This protein binds this small molecule.
Small molecule (SMILES): CC(=O)N[C@@H]1[C@@H](O)[C@H](O)[C@@H](CO)O[C@H]1O

Binding-site contacts:
Ligand atom N2 contacts residue ASN88 of chain 1.A at 2.9 Å (h-bond).
Ligand atom O5 contacts residue ASN88 of chain 1.A at 2.4 Å (h-bond).
Ligand atom C8 contacts residue ASN88 of chain 1.A at 4.4 Å.
Ligand atom C7 contacts residue ASN88 of chain 1.A at 3.2 Å.
Ligand atom C4 contacts residue ASN88 of chain 1.A at 4.2 Å.
Ligand atom O7 contacts residue ASN88 of chain 1.A at 3.0 Å (h-bond).
Ligand atom C2 contacts residue GLN86 of chain 1.A at 4.1 Å.
Ligand atom C5 contacts residue ASN88 of chain 1.A at 3.7 Å.
Ligand atom C7 contacts residue GLN86 of chain 1.A at 4.2 Å.
Ligand atom O7 contacts residue GLN86 of chain 1.A at 3.4 Å.
Ligand atom O7 contacts residue PRO87 of chain 1.A at 3.4 Å (h-bond).
Ligand atom C7 contacts residue PRO87 of chain 1.A at 4.1 Å (hydrophobic).
Ligand atom C3 contacts residue ASN88 of chain 1.A at 3.8 Å.
Ligand atom N2 contacts residue GLN86 of chain 1.A at 4.5 Å.
Ligand atom O3 contacts residue GLN86 of chain 1.A at 3.8 Å.
Ligand atom C8 contacts residue PRO87 of chain 1.A at 4.4 Å (hydrophobic).
Ligand atom C1 contacts residue ASN88 of chain 1.A at 1.4 Å.
Ligand atom C2 contacts residue ASN88 of chain 1.A at 2.5 Å.

Sequence of chain 1.A:
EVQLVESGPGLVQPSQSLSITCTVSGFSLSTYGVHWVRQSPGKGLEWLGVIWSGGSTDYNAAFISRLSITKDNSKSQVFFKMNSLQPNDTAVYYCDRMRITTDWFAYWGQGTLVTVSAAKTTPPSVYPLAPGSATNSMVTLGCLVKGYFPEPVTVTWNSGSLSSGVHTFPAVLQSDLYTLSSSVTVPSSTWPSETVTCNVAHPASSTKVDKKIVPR